Binding-site contacts:
Ligand atom C8 contacts residue LYS35 of chain 1.D at 3.9 Å.
Ligand atom OP1 contacts residue NA1 of chain 1.J at 2.4 Å (h-bond).
Ligand atom OP2 contacts residue VAL65 of chain 1.D at 3.8 Å.
Ligand atom OP1 contacts residue GLY66 of chain 1.D at 2.9 Å (h-bond).
Ligand atom OP3 contacts residue LYS35 of chain 1.D at 3.1 Å (salt-bridge).
Ligand atom O3' contacts residue ILE69 of chain 1.D at 3.5 Å.
Ligand atom OP1 contacts residue ILE69 of chain 1.D at 2.8 Å (h-bond).
Ligand atom O5' contacts residue GLY66 of chain 1.D at 3.4 Å (h-bond).
Ligand atom C3' contacts residue GLY66 of chain 1.D at 3.5 Å.
Ligand atom OP1 contacts residue VAL65 of chain 1.D at 3.2 Å (h-bond).
Ligand atom OP1 contacts residue GLY64 of chain 1.D at 2.8 Å (h-bond).
Ligand atom N7 contacts residue LYS35 of chain 1.D at 3.9 Å.
Ligand atom OP2 contacts residue NA1 of chain 1.J at 3.3 Å (h-bond).
Ligand atom O3' contacts residue VAL65 of chain 1.D at 3.7 Å.
Ligand atom OP2 contacts residue GLY66 of chain 1.D at 3.5 Å.
Ligand atom N1 contacts residue HIS34 of chain 1.D at 3.9 Å.
Ligand atom OP2 contacts residue LYS68 of chain 1.D at 3.2 Å.
Ligand atom P contacts residue LYS35 of chain 1.D at 3.8 Å.
Ligand atom OP1 contacts residue LYS68 of chain 1.D at 2.9 Å (salt-bridge).
Ligand atom OP1 contacts residue LEU62 of chain 1.D at 3.4 Å (h-bond).
Ligand atom P contacts residue NA1 of chain 1.J at 3.3 Å.
Ligand atom C5' contacts residue GLY66 of chain 1.D at 3.8 Å.
Ligand atom OP2 contacts residue LYS35 of chain 1.D at 3.3 Å (salt-bridge).
Ligand atom OP1 contacts residue LYS68 of chain 1.D at 3.5 Å (salt-bridge).
Ligand atom OP1 contacts residue LYS72 of chain 1.D at 3.3 Å (salt-bridge).
Ligand atom OP3 contacts residue LYS84 of chain 1.D at 3.8 Å.
Ligand atom P contacts residue ILE69 of chain 1.D at 3.8 Å.
Ligand atom C5' contacts residue GLY64 of chain 1.D at 3.6 Å.
Ligand atom P contacts residue LYS68 of chain 1.D at 3.9 Å.
Ligand atom O4' contacts residue ALA38 of chain 1.D at 3.6 Å.
Ligand atom P contacts residue GLY66 of chain 1.D at 3.7 Å.
Ligand atom OP1 contacts residue PRO63 of chain 1.D at 3.8 Å.
Ligand atom C4' contacts residue GLY64 of chain 1.D at 3.4 Å.
Ligand atom N3 contacts residue ALA38 of chain 1.D at 3.4 Å.
Ligand atom O3' contacts residue GLY64 of chain 1.D at 3.4 Å.
Ligand atom OP3 contacts residue GLU26 of chain 1.D at 3.9 Å.
Ligand atom OP1 contacts residue THR67 of chain 1.D at 3.7 Å.
Ligand atom P contacts residue GLY64 of chain 1.D at 3.8 Å.
Ligand atom C2 contacts residue HIS34 of chain 1.D at 3.8 Å.
Ligand atom C5' contacts residue TYR39 of chain 1.D at 3.4 Å (hydrophobic).

Sequence of chain 1.D:
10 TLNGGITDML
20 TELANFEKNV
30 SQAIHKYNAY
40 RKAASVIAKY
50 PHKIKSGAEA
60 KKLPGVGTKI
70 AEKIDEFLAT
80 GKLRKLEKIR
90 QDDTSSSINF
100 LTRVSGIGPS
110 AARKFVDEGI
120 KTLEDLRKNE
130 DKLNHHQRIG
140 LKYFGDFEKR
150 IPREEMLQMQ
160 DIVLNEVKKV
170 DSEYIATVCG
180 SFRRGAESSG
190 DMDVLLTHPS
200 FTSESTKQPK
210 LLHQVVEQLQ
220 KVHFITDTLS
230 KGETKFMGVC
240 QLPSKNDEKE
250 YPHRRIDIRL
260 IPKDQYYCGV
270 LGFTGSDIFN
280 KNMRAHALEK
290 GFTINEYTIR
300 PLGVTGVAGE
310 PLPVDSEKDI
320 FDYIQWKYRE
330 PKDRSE

This protein binds this small molecule.
Small molecule (SMILES): Cc1cn([C@H]2C[C@H](O[P](=O)(O)OC[C@H]3O[C@@H](n4ccc(N)nc4=O)C[C@@H]3O[P](=O)(O)OC[C@H]3O[C@@H](n4cnc5c(=O)nc(N)[nH]c54)C[C@@H]3O[P](=O)(O)OC[C@H]3O[C@@H](n4cnc5c(=O)nc(N)[nH]c54)C[C@@H]3O)[C@@H](CO[P](=O)(O)O[C@H]3C[C@H](n4cnc5c(=O)nc(N)[nH]c54)O[C@@H]3COP(=O)(O)O)O2)c(=O)[nH]c1=O